Sequence of chain 1.A:
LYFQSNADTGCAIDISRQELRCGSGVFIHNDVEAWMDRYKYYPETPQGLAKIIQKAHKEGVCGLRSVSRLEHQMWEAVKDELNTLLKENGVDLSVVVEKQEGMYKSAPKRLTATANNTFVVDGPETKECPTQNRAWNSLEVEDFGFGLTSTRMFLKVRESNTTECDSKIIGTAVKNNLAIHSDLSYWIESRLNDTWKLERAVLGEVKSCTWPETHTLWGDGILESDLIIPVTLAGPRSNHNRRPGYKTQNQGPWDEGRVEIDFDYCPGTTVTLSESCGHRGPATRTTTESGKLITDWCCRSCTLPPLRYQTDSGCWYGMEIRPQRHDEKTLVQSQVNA

Binding-site contacts:
Ligand atom N2 contacts residue ASN155 of chain 1.A at 2.9 Å (h-bond).
Ligand atom C6 contacts residue VAL159 of chain 1.A at 4.1 Å (hydrophobic).
Ligand atom O6 contacts residue VAL159 of chain 1.A at 3.3 Å.
Ligand atom O5 contacts residue THR157 of chain 1.A at 3.0 Å (h-bond).
Ligand atom C6 contacts residue THR157 of chain 1.A at 3.9 Å.
Ligand atom C8 contacts residue ASN155 of chain 1.A at 3.4 Å.
Ligand atom C3 contacts residue ASN155 of chain 1.A at 3.8 Å.
Ligand atom C1 contacts residue THR157 of chain 1.A at 3.7 Å.
Ligand atom O6 contacts residue GLU167 of chain 1.A at 4.4 Å.
Ligand atom C4 contacts residue ASN155 of chain 1.A at 4.2 Å.
Ligand atom C6 contacts residue GLU167 of chain 1.A at 4.3 Å.
Ligand atom O7 contacts residue ASN155 of chain 1.A at 4.3 Å.
Ligand atom C2 contacts residue ASN155 of chain 1.A at 2.4 Å.
Ligand atom C5 contacts residue THR157 of chain 1.A at 3.7 Å.
Ligand atom O5 contacts residue ASN155 of chain 1.A at 2.3 Å (h-bond).
Ligand atom C8 contacts residue GLU167 of chain 1.A at 3.5 Å.
Ligand atom O6 contacts residue THR157 of chain 1.A at 4.2 Å.
Ligand atom C7 contacts residue ASN155 of chain 1.A at 3.4 Å.
Ligand atom C5 contacts residue ASN155 of chain 1.A at 3.6 Å.
Ligand atom C1 contacts residue ASN155 of chain 1.A at 1.4 Å.

A small-molecule ligand and the protein it binds are described below.
Small molecule (SMILES): CC(=O)N[C@H]1[C@H](O[C@H]2[C@H](O)[C@@H](NC(C)=O)CO[C@@H]2CO)O[C@H](CO)[C@@H](O)[C@@H]1O